Sequence of chain 1.I:
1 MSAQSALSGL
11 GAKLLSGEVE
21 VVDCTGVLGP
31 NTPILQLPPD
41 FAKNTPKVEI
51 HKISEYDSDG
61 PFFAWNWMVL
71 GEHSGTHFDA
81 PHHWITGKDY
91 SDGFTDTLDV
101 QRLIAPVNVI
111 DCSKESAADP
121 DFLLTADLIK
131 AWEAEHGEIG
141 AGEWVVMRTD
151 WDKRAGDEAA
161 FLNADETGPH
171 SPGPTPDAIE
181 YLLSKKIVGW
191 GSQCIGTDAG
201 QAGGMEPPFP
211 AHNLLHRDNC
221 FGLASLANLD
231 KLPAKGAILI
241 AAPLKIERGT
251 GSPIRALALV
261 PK

Sequence of chain 1.J:
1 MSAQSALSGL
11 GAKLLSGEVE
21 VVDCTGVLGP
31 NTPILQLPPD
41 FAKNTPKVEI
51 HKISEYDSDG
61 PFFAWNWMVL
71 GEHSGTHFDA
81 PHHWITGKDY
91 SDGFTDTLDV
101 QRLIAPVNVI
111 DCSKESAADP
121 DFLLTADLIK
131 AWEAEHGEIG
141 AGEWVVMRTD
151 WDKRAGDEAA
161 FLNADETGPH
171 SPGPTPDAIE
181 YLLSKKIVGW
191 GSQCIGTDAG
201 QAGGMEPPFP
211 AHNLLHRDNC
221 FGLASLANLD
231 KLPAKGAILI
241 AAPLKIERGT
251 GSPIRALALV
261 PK

This small molecule binds to this protein.
Small molecule (SMILES): O=C(O)C(=O)c1ccccc1S

Binding-site contacts:
Ligand atom C09 contacts residue ASP79 of chain 1.J at 3.9 Å.
Ligand atom C02 contacts residue TRP84 of chain 1.J at 3.9 Å (hydrophobic).
Ligand atom O11 contacts residue MN1 of chain 1.PA at 2.1 Å.
Ligand atom C05 contacts residue HIS83 of chain 1.J at 4.0 Å.
Ligand atom C07 contacts residue MN1 of chain 1.PA at 3.6 Å.
Ligand atom O10 contacts residue ASP79 of chain 1.J at 3.0 Å (salt-bridge).
Ligand atom C05 contacts residue HIS212 of chain 1.J at 3.7 Å.
Ligand atom O11 contacts residue HIS73 of chain 1.J at 3.1 Å (h-bond).
Ligand atom C01 contacts residue LEU35 of chain 1.J at 4.1 Å (hydrophobic).
Ligand atom S12 contacts residue PHE209 of chain 1.J at 3.5 Å.
Ligand atom O08 contacts residue MN1 of chain 1.PA at 4.0 Å.
Ligand atom O10 contacts residue MN1 of chain 1.PA at 2.0 Å.
Ligand atom C09 contacts residue MN1 of chain 1.PA at 2.2 Å.
Ligand atom O08 contacts residue GLY196 of chain 1.J at 3.4 Å.
Ligand atom C01 contacts residue TRP65 of chain 1.I at 3.9 Å (hydrophobic).
Ligand atom O10 contacts residue HIS212 of chain 1.J at 2.9 Å (h-bond).
Ligand atom C06 contacts residue TRP65 of chain 1.I at 3.9 Å (hydrophobic).
Ligand atom C01 contacts residue PHE63 of chain 1.I at 3.8 Å (hydrophobic).
Ligand atom C07 contacts residue LEU35 of chain 1.J at 4.0 Å (hydrophobic).
Ligand atom C06 contacts residue HIS83 of chain 1.J at 3.3 Å.
Ligand atom C06 contacts residue LEU35 of chain 1.J at 3.7 Å (hydrophobic).
Ligand atom C07 contacts residue HIS212 of chain 1.J at 3.2 Å.
Ligand atom C09 contacts residue HIS77 of chain 1.J at 3.9 Å.
Ligand atom C09 contacts residue HIS73 of chain 1.J at 3.6 Å.
Ligand atom O10 contacts residue HIS73 of chain 1.J at 3.4 Å (h-bond).
Ligand atom O08 contacts residue HIS212 of chain 1.J at 3.2 Å (h-bond).
Ligand atom C03 contacts residue LEU35 of chain 1.J at 4.0 Å (hydrophobic).
Ligand atom C09 contacts residue HIS212 of chain 1.J at 3.5 Å.
Ligand atom C04 contacts residue LEU35 of chain 1.J at 3.6 Å (hydrophobic).
Ligand atom C04 contacts residue HIS212 of chain 1.J at 4.0 Å.
Ligand atom C03 contacts residue TRP84 of chain 1.J at 3.8 Å (hydrophobic).
Ligand atom O11 contacts residue HIS77 of chain 1.J at 3.3 Å (h-bond).
Ligand atom C09 contacts residue HIS83 of chain 1.J at 3.3 Å.
Ligand atom O10 contacts residue HIS83 of chain 1.J at 2.5 Å (h-bond).
Ligand atom C07 contacts residue HIS83 of chain 1.J at 4.0 Å.
Ligand atom C02 contacts residue PHE63 of chain 1.I at 3.7 Å (hydrophobic).
Ligand atom O11 contacts residue HIS83 of chain 1.J at 4.0 Å.
Ligand atom C05 contacts residue LEU35 of chain 1.J at 3.5 Å (hydrophobic).
Ligand atom C01 contacts residue HIS83 of chain 1.J at 3.9 Å.
Ligand atom S12 contacts residue HIS212 of chain 1.J at 3.5 Å.